Binding-site contacts:
Ligand atom C4 contacts residue ASN397 of chain 1.A at 4.3 Å.
Ligand atom C8 contacts residue ASN397 of chain 1.A at 4.3 Å.
Ligand atom C2 contacts residue ASN397 of chain 1.A at 2.5 Å.
Ligand atom C3 contacts residue ASN397 of chain 1.A at 3.8 Å.
Ligand atom C1 contacts residue ASN397 of chain 1.A at 1.4 Å.
Ligand atom O5 contacts residue ASN397 of chain 1.A at 2.4 Å (h-bond).
Ligand atom C8 contacts residue GLU453 of chain 1.B at 3.7 Å.
Ligand atom C5 contacts residue ASN397 of chain 1.A at 3.6 Å.
Ligand atom C7 contacts residue ASN397 of chain 1.A at 3.1 Å.
Ligand atom N2 contacts residue ASN397 of chain 1.A at 2.9 Å (h-bond).
Ligand atom O7 contacts residue ASN397 of chain 1.A at 3.0 Å (h-bond).

Sequence of chain 1.B:
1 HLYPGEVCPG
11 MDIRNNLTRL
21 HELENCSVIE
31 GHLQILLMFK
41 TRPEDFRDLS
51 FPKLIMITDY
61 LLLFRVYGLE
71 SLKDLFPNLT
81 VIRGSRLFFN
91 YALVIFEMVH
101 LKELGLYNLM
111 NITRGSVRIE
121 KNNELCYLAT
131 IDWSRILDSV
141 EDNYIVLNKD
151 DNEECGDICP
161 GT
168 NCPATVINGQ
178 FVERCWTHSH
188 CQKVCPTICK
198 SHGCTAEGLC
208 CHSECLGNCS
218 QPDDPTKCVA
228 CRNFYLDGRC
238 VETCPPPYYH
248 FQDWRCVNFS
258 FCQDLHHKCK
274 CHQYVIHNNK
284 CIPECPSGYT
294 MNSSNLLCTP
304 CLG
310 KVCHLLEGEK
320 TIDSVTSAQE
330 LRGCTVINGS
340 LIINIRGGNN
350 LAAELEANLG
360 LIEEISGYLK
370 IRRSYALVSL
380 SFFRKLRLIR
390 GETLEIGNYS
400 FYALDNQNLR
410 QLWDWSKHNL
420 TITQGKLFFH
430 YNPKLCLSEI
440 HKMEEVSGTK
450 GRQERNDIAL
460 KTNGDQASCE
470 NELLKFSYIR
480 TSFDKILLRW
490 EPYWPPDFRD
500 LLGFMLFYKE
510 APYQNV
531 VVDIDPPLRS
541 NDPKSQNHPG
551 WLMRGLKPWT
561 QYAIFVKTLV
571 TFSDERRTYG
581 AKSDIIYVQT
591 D

This protein binds this small molecule.
Small molecule (SMILES): CC(=O)N[C@H]1[C@H](O[C@H]2[C@H](O)[C@@H](NC(C)=O)CO[C@@H]2CO)O[C@H](CO)[C@@H](O)[C@@H]1O

Sequence of chain 1.A:
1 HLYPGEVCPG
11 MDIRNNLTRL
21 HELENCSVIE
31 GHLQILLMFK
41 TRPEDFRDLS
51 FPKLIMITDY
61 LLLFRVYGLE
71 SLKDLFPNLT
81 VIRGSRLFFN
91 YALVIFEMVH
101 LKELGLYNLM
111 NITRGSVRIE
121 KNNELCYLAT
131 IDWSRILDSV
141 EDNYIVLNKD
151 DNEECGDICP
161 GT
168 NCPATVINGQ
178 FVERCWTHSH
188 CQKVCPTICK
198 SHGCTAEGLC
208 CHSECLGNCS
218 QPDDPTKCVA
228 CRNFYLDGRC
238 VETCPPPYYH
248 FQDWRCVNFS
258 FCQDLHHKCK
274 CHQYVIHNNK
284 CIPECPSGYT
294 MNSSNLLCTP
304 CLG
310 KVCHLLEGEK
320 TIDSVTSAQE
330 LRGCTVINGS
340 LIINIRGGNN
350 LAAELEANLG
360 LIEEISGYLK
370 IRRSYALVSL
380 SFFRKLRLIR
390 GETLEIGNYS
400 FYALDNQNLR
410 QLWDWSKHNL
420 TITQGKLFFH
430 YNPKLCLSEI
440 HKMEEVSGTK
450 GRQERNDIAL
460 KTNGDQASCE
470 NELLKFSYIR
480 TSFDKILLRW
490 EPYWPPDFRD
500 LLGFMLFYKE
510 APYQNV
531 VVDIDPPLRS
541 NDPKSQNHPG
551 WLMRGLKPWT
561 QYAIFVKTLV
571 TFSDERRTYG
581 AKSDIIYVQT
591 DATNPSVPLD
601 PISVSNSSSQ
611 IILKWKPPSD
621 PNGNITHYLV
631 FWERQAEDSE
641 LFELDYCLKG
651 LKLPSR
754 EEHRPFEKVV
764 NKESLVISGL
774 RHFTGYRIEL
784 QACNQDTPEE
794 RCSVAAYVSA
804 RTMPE